Sequence of chain 1.K:
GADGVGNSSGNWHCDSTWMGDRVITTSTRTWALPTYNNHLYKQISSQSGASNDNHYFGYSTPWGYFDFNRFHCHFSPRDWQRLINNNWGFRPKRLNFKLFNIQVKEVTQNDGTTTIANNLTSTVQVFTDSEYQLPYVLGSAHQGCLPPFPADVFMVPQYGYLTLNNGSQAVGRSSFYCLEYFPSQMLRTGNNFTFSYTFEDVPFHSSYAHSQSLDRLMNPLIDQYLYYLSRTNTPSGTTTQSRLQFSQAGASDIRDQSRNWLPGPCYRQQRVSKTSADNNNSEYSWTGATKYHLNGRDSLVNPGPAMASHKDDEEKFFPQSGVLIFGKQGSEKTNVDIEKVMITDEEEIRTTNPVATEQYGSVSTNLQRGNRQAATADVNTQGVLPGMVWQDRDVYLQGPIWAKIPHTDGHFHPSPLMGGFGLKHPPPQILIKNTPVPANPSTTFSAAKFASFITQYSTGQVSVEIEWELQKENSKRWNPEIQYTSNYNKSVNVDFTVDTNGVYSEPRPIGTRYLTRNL

Binding-site contacts:
Ligand atom O1P contacts residue LYS640 of chain 1.K at 4.4 Å.
Ligand atom O5' contacts residue PRO630 of chain 1.K at 3.9 Å.
Ligand atom C5 contacts residue PRO419 of chain 1.K at 4.0 Å (hydrophobic).
Ligand atom O4' contacts residue PRO630 of chain 1.K at 3.4 Å.
Ligand atom N6 contacts residue SER631 of chain 1.K at 4.2 Å.
Ligand atom C6 contacts residue SER631 of chain 1.K at 4.3 Å.
Ligand atom N9 contacts residue HIS629 of chain 1.K at 4.3 Å.
Ligand atom O4' contacts residue HIS629 of chain 1.K at 4.2 Å.
Ligand atom C6 contacts residue VAL418 of chain 1.K at 4.0 Å (hydrophobic).
Ligand atom C6 contacts residue GLY638 of chain 1.K at 3.9 Å.
Ligand atom N6 contacts residue VAL418 of chain 1.K at 3.5 Å.
Ligand atom C8 contacts residue SER631 of chain 1.K at 3.8 Å.
Ligand atom N1 contacts residue VAL418 of chain 1.K at 4.1 Å.
Ligand atom N9 contacts residue PRO630 of chain 1.K at 4.0 Å.
Ligand atom C5 contacts residue SER631 of chain 1.K at 3.9 Å.
Ligand atom C4 contacts residue PRO630 of chain 1.K at 3.6 Å (hydrophobic).
Ligand atom C1' contacts residue PRO630 of chain 1.K at 4.0 Å (hydrophobic).
Ligand atom N3 contacts residue PRO630 of chain 1.K at 3.3 Å.
Ligand atom C2' contacts residue HIS629 of chain 1.K at 4.5 Å.
Ligand atom N1 contacts residue GLY638 of chain 1.K at 3.5 Å (h-bond).
Ligand atom N1 contacts residue PRO419 of chain 1.K at 4.4 Å.
Ligand atom C6 contacts residue PRO419 of chain 1.K at 4.1 Å (hydrophobic).
Ligand atom C1' contacts residue HIS629 of chain 1.K at 3.8 Å.
Ligand atom C5 contacts residue PRO630 of chain 1.K at 4.1 Å (hydrophobic).
Ligand atom C8 contacts residue PRO419 of chain 1.K at 4.4 Å (hydrophobic).
Ligand atom N7 contacts residue PRO419 of chain 1.K at 4.0 Å.
Ligand atom N6 contacts residue GLY638 of chain 1.K at 3.0 Å (h-bond).
Ligand atom P contacts residue HIS627 of chain 1.K at 4.0 Å.
Ligand atom C2 contacts residue PRO630 of chain 1.K at 3.5 Å (hydrophobic).
Ligand atom O1P contacts residue PRO630 of chain 1.K at 4.3 Å.
Ligand atom P contacts residue PRO630 of chain 1.K at 4.5 Å.
Ligand atom C4 contacts residue SER631 of chain 1.K at 4.4 Å.
Ligand atom C6 contacts residue PRO630 of chain 1.K at 4.3 Å (hydrophobic).
Ligand atom N7 contacts residue SER631 of chain 1.K at 3.3 Å.
Ligand atom N7 contacts residue HIS629 of chain 1.K at 4.3 Å.
Ligand atom N1 contacts residue PRO630 of chain 1.K at 4.0 Å.
Ligand atom N6 contacts residue PRO419 of chain 1.K at 4.5 Å.
Ligand atom C4 contacts residue PRO419 of chain 1.K at 4.4 Å (hydrophobic).
Ligand atom N6 contacts residue PHE637 of chain 1.K at 4.0 Å.
Ligand atom C8 contacts residue HIS629 of chain 1.K at 3.6 Å.

This small molecule binds to this protein.
Small molecule (SMILES): Nc1ncnc2c1ncn2[C@H]1C[C@H](O)[C@@H](COP(=O)(O)O)O1